This small molecule binds to this protein.
Small molecule (SMILES): Cc1cc(CCCCCCCOc2ccc(C3=N[C@@H](C)CO3)cc2)on1

Binding-site contacts:
Ligand atom O1 contacts residue VAL188 of chain 7.A at 3.8 Å.
Ligand atom N2 contacts residue PHE186 of chain 7.A at 3.7 Å.
Ligand atom C1C contacts residue TYR152 of chain 7.A at 4.0 Å (hydrophobic).
Ligand atom O1B contacts residue ILE104 of chain 7.A at 3.9 Å.
Ligand atom C5B contacts residue LEU106 of chain 7.A at 3.8 Å (hydrophobic).
Ligand atom C4 contacts residue PHE186 of chain 7.A at 3.6 Å (hydrophobic).
Ligand atom C3 contacts residue PHE186 of chain 7.A at 3.8 Å (hydrophobic).
Ligand atom C3 contacts residue PRO174 of chain 7.A at 3.8 Å (hydrophobic).
Ligand atom O1 contacts residue PHE186 of chain 7.A at 3.5 Å.
Ligand atom C31 contacts residue PRO174 of chain 7.A at 3.4 Å (hydrophobic).
Ligand atom O1 contacts residue TYR152 of chain 7.A at 3.9 Å.
Ligand atom C7C contacts residue TYR128 of chain 7.A at 3.6 Å (hydrophobic).
Ligand atom C6B contacts residue LEU106 of chain 7.A at 4.0 Å (hydrophobic).
Ligand atom C5 contacts residue TYR152 of chain 7.A at 3.8 Å (hydrophobic).
Ligand atom C4 contacts residue TYR152 of chain 7.A at 3.9 Å (hydrophobic).
Ligand atom C2C contacts residue VAL188 of chain 7.A at 3.2 Å (hydrophobic).
Ligand atom C4B contacts residue LEU106 of chain 7.A at 4.0 Å (hydrophobic).
Ligand atom C3C contacts residue VAL188 of chain 7.A at 3.3 Å (hydrophobic).
Ligand atom C2C contacts residue TYR152 of chain 7.A at 4.0 Å (hydrophobic).
Ligand atom C4 contacts residue MET224 of chain 7.A at 3.8 Å (hydrophobic).
Ligand atom N2 contacts residue ALA24 of chain 7.C at 3.4 Å.
Ligand atom C31 contacts residue ALA150 of chain 7.A at 3.1 Å (hydrophobic).
Ligand atom C4C contacts residue ILE104 of chain 7.A at 3.9 Å (hydrophobic).
Ligand atom N2 contacts residue PRO174 of chain 7.A at 3.9 Å.
Ligand atom O1B contacts residue TYR128 of chain 7.A at 3.9 Å.
Ligand atom C6B contacts residue TYR197 of chain 7.A at 3.7 Å (hydrophobic).
Ligand atom C7C contacts residue VAL191 of chain 7.A at 4.0 Å (hydrophobic).
Ligand atom C31 contacts residue SER175 of chain 7.A at 3.6 Å.
Ligand atom C31 contacts residue VAL176 of chain 7.A at 3.3 Å (hydrophobic).
Ligand atom C4A contacts residue ASN198 of chain 7.A at 3.9 Å.
Ligand atom C5B contacts residue TYR197 of chain 7.A at 3.8 Å (hydrophobic).
Ligand atom CM1 contacts residue SER107 of chain 7.A at 3.9 Å.
Ligand atom C7C contacts residue TYR197 of chain 7.A at 3.8 Å (hydrophobic).
Ligand atom C4C contacts residue TYR152 of chain 7.A at 3.8 Å (hydrophobic).
Ligand atom C5C contacts residue ILE104 of chain 7.A at 3.8 Å (hydrophobic).
Ligand atom C3C contacts residue TYR128 of chain 7.A at 3.9 Å (hydrophobic).
Ligand atom O1 contacts residue ALA24 of chain 7.C at 3.6 Å.
Ligand atom C5C contacts residue TYR128 of chain 7.A at 3.5 Å (hydrophobic).
Ligand atom C6C contacts residue VAL191 of chain 7.A at 3.2 Å (hydrophobic).
Ligand atom C5 contacts residue PHE186 of chain 7.A at 3.5 Å (hydrophobic).

Sequence of chain 7.A:
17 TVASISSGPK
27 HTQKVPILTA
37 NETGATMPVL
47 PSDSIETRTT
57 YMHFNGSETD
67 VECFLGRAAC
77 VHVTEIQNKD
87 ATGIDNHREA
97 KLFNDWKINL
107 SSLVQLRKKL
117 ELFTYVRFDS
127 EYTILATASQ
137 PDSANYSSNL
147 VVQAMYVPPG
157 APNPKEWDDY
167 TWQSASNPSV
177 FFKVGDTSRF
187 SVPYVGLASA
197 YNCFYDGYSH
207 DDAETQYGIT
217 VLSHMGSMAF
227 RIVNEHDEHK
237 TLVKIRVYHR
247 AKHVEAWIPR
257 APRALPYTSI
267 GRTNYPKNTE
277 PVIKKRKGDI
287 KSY

Sequence of chain 7.C:
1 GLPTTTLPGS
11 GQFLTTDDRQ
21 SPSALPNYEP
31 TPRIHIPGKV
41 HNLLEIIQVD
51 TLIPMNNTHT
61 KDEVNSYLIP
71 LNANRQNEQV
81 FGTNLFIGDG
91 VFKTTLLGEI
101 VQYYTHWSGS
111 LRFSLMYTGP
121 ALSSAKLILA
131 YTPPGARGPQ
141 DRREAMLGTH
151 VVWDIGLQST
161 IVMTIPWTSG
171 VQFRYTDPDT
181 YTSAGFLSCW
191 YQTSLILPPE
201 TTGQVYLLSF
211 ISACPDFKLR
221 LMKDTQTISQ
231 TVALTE